Binding-site contacts:
Ligand atom C8 contacts residue THR94 of chain 1.A at 3.8 Å.
Ligand atom C1 contacts residue ALA46 of chain 1.A at 3.3 Å (hydrophobic).
Ligand atom C11 contacts residue ILE22 of chain 1.A at 3.8 Å (hydrophobic).
Ligand atom C12 contacts residue GLY100 of chain 1.A at 3.5 Å.
Ligand atom C15 contacts residue ILE22 of chain 1.A at 3.5 Å (hydrophobic).
Ligand atom C4 contacts residue THR94 of chain 1.A at 3.5 Å.
Ligand atom C17 contacts residue GLU98 of chain 1.A at 3.4 Å.
Ligand atom C10 contacts residue THR94 of chain 1.A at 3.5 Å.
Ligand atom C9 contacts residue THR94 of chain 1.A at 3.4 Å.
Ligand atom N4 contacts residue ILE22 of chain 1.A at 3.6 Å.
Ligand atom C14 contacts residue ILE22 of chain 1.A at 3.8 Å (hydrophobic).
Ligand atom C13 contacts residue GLY100 of chain 1.A at 3.8 Å.
Ligand atom N1 contacts residue GLU95 of chain 1.A at 3.8 Å.
Ligand atom C8 contacts residue ILE92 of chain 1.A at 3.5 Å (hydrophobic).
Ligand atom N2 contacts residue ALA46 of chain 1.A at 3.9 Å.
Ligand atom C12 contacts residue MET97 of chain 1.A at 3.4 Å (hydrophobic).
Ligand atom C16 contacts residue TYR96 of chain 1.A at 3.6 Å (hydrophobic).
Ligand atom N contacts residue TYR96 of chain 1.A at 3.6 Å.
Ligand atom C12 contacts residue TYR96 of chain 1.A at 3.8 Å (hydrophobic).
Ligand atom N2 contacts residue THR94 of chain 1.A at 2.9 Å (h-bond).
Ligand atom C2 contacts residue LEU148 of chain 1.A at 3.7 Å (hydrophobic).
Ligand atom C11 contacts residue GLY100 of chain 1.A at 3.8 Å.
Ligand atom CL contacts residue SER158 of chain 1.A at 2.7 Å.
Ligand atom C10 contacts residue ILE92 of chain 1.A at 3.6 Å (hydrophobic).
Ligand atom C10 contacts residue ALA46 of chain 1.A at 3.4 Å (hydrophobic).
Ligand atom C16 contacts residue GLU98 of chain 1.A at 3.2 Å.
Ligand atom N1 contacts residue ALA46 of chain 1.A at 3.8 Å.
Ligand atom C7 contacts residue LYS48 of chain 1.A at 3.8 Å.
Ligand atom N1 contacts residue MET97 of chain 1.A at 3.0 Å (h-bond).
Ligand atom N contacts residue MET97 of chain 1.A at 2.8 Å (h-bond).
Ligand atom C10 contacts residue LYS48 of chain 1.A at 3.6 Å.
Ligand atom C1 contacts residue GLU95 of chain 1.A at 3.4 Å.
Ligand atom C1 contacts residue LEU148 of chain 1.A at 3.7 Å (hydrophobic).
Ligand atom C7 contacts residue MET69 of chain 1.A at 3.7 Å (hydrophobic).
Ligand atom C6 contacts residue MET69 of chain 1.A at 3.7 Å (hydrophobic).
Ligand atom C8 contacts residue LYS48 of chain 1.A at 3.6 Å.
Ligand atom C11 contacts residue MET97 of chain 1.A at 3.6 Å (hydrophobic).
Ligand atom C2 contacts residue ALA46 of chain 1.A at 3.5 Å (hydrophobic).
Ligand atom O1 contacts residue LYS20 of chain 1.A at 3.8 Å.
Ligand atom C1 contacts residue THR94 of chain 1.A at 3.6 Å.

This protein binds this small molecule.
Small molecule (SMILES): Cc1nc(Nc2ncc(C(=O)Nc3c(C)cccc3Cl)s2)cc(N2CCN(CCO)CC2)n1

Sequence of chain 1.A:
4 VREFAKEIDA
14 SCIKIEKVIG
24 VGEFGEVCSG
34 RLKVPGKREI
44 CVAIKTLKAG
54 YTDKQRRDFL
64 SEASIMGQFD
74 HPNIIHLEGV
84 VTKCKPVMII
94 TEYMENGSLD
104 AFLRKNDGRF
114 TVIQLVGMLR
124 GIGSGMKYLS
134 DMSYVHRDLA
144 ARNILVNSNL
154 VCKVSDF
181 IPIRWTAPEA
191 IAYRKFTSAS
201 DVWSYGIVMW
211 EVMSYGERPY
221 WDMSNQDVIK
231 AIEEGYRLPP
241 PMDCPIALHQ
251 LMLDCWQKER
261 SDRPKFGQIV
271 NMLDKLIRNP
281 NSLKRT